Binding-site contacts:
Ligand atom O5 contacts residue ASN75 of chain 44.C at 2.1 Å (h-bond).
Ligand atom C7 contacts residue MET126 of chain 44.C at 3.8 Å (hydrophobic).
Ligand atom O6 contacts residue ASN75 of chain 44.C at 3.8 Å.
Ligand atom O7 contacts residue MET126 of chain 44.C at 3.1 Å.
Ligand atom C4 contacts residue ASN75 of chain 44.C at 4.0 Å.
Ligand atom N2 contacts residue ASN75 of chain 44.C at 3.0 Å (h-bond).
Ligand atom C4 contacts residue NAG1 of chain 44.T at 2.9 Å.
Ligand atom C8 contacts residue PHE98 of chain 44.C at 3.6 Å (hydrophobic).
Ligand atom C6 contacts residue NAG1 of chain 44.T at 3.4 Å.
Ligand atom C2 contacts residue ASN75 of chain 44.C at 2.6 Å.
Ligand atom C3 contacts residue ASN75 of chain 44.C at 3.5 Å.
Ligand atom C2 contacts residue NAG1 of chain 44.T at 4.1 Å.
Ligand atom C1 contacts residue ASN75 of chain 44.C at 1.3 Å.
Ligand atom C6 contacts residue ASN75 of chain 44.C at 3.8 Å.
Ligand atom C7 contacts residue ASN75 of chain 44.C at 2.8 Å.
Ligand atom O3 contacts residue NAG1 of chain 44.T at 2.4 Å (h-bond).
Ligand atom O5 contacts residue THR48 of chain 44.D at 4.0 Å.
Ligand atom O4 contacts residue NAG1 of chain 44.T at 1.6 Å.
Ligand atom O6 contacts residue CYS45 of chain 44.D at 3.4 Å (h-bond).
Ligand atom O7 contacts residue ASN75 of chain 44.C at 3.2 Å (h-bond).
Ligand atom O6 contacts residue THR48 of chain 44.D at 4.0 Å.
Ligand atom C8 contacts residue MET126 of chain 44.C at 3.7 Å (hydrophobic).
Ligand atom C6 contacts residue THR48 of chain 44.D at 4.4 Å.
Ligand atom C8 contacts residue ASN75 of chain 44.C at 3.0 Å.
Ligand atom O6 contacts residue GLU46 of chain 44.D at 3.8 Å.
Ligand atom C6 contacts residue CYS45 of chain 44.D at 4.4 Å (hydrophobic).
Ligand atom C3 contacts residue NAG1 of chain 44.T at 3.3 Å.
Ligand atom C5 contacts residue ASN75 of chain 44.C at 3.2 Å.
Ligand atom O6 contacts residue NAG1 of chain 44.T at 4.1 Å.
Ligand atom C5 contacts residue NAG1 of chain 44.T at 3.7 Å.

Sequence of chain 44.C:
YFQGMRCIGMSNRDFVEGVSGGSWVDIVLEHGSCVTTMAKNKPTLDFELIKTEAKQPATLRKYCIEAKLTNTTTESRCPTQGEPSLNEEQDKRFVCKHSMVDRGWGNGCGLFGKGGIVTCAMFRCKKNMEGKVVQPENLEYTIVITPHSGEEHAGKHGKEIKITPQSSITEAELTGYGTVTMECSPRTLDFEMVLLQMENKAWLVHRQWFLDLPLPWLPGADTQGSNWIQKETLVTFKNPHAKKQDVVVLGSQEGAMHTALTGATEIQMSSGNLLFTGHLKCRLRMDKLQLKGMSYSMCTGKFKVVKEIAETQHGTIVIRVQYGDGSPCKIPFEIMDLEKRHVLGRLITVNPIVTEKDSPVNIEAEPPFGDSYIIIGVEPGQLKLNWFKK

This protein binds this small molecule.
Small molecule (SMILES): CC(=O)N[C@@H]1[C@@H](O)[C@H](O)[C@@H](CO)O[C@H]1O

Sequence of chain 44.D:
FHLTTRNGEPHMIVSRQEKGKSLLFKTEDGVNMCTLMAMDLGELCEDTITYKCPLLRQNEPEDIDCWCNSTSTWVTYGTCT